A protein and the small-molecule ligand that binds it are described below.
Small molecule (SMILES): CC(=O)N[C@@H]1[C@@H](O)[C@H](O)[C@@H](CO)O[C@H]1O

Sequence of chain 1.A:
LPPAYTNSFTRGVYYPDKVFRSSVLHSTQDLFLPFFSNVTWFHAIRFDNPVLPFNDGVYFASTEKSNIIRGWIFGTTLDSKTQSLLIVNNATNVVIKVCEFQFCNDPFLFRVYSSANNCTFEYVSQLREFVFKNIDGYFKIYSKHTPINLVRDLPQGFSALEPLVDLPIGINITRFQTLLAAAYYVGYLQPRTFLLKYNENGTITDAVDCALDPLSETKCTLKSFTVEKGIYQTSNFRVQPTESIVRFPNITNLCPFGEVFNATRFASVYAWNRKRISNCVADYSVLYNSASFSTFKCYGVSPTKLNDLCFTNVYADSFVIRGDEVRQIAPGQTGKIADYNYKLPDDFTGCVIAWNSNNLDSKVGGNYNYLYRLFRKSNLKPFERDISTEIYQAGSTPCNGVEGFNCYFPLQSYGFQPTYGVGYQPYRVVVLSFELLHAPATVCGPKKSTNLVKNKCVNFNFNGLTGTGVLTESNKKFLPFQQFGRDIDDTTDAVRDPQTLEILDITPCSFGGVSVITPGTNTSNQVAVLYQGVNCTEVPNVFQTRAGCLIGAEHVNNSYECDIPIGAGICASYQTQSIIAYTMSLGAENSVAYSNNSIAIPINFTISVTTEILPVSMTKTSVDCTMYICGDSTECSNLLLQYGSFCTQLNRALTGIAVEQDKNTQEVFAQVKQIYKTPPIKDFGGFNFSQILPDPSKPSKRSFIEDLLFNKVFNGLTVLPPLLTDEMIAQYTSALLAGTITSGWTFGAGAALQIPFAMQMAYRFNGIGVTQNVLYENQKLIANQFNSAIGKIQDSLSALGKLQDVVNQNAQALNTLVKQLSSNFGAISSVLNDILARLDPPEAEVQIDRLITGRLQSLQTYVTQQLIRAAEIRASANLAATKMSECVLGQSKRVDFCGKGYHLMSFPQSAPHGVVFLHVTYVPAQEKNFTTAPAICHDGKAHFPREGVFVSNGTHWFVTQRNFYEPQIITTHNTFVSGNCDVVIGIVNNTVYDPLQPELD

Binding-site contacts:
Ligand atom C4 contacts residue ASN829 of chain 1.A at 4.2 Å.
Ligand atom C7 contacts residue SER831 of chain 1.A at 4.5 Å.
Ligand atom C5 contacts residue SER831 of chain 1.A at 4.5 Å.
Ligand atom C2 contacts residue ASN829 of chain 1.A at 2.4 Å.
Ligand atom C5 contacts residue GLN832 of chain 1.A at 4.3 Å.
Ligand atom N2 contacts residue ASN829 of chain 1.A at 2.9 Å (h-bond).
Ligand atom C7 contacts residue ASN829 of chain 1.A at 3.5 Å.
Ligand atom O6 contacts residue GLN832 of chain 1.A at 4.3 Å.
Ligand atom O7 contacts residue ASN829 of chain 1.A at 3.4 Å (h-bond).
Ligand atom C5 contacts residue ASN829 of chain 1.A at 3.7 Å.
Ligand atom C6 contacts residue GLN832 of chain 1.A at 3.5 Å.
Ligand atom O5 contacts residue SER831 of chain 1.A at 4.3 Å.
Ligand atom C3 contacts residue ASN829 of chain 1.A at 3.8 Å.
Ligand atom C8 contacts residue ASN829 of chain 1.A at 4.5 Å.
Ligand atom O5 contacts residue GLN832 of chain 1.A at 4.3 Å.
Ligand atom O5 contacts residue ASN829 of chain 1.A at 2.4 Å (h-bond).
Ligand atom O7 contacts residue SER831 of chain 1.A at 3.5 Å (h-bond).
Ligand atom C1 contacts residue SER831 of chain 1.A at 3.9 Å.
Ligand atom C1 contacts residue ASN829 of chain 1.A at 1.4 Å.